Sequence of chain 1.F:
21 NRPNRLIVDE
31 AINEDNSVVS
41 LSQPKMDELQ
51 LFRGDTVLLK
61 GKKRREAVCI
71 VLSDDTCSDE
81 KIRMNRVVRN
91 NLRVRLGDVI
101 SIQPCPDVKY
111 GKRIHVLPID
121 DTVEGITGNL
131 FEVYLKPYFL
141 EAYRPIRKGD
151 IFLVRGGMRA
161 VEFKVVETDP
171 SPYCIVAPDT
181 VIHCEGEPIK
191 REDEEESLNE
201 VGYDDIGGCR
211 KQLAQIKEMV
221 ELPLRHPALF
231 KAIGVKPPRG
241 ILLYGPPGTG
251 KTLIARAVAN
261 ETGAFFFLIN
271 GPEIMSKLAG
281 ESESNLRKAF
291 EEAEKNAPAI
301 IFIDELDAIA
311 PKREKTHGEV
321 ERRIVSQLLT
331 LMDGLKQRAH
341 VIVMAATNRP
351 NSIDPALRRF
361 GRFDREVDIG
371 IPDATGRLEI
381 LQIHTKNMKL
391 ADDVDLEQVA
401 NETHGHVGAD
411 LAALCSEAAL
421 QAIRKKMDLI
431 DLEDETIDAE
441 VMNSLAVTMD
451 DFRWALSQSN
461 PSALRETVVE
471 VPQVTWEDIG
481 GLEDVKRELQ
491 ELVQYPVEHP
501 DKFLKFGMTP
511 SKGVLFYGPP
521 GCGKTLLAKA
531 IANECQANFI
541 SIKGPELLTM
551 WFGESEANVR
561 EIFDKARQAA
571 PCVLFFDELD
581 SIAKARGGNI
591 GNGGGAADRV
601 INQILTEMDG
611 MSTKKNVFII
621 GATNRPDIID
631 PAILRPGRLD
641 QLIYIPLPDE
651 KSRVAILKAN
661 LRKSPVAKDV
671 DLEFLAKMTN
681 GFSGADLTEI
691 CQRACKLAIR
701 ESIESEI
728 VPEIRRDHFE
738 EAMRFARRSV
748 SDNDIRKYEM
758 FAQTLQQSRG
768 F

Sequence of chain 1.A:
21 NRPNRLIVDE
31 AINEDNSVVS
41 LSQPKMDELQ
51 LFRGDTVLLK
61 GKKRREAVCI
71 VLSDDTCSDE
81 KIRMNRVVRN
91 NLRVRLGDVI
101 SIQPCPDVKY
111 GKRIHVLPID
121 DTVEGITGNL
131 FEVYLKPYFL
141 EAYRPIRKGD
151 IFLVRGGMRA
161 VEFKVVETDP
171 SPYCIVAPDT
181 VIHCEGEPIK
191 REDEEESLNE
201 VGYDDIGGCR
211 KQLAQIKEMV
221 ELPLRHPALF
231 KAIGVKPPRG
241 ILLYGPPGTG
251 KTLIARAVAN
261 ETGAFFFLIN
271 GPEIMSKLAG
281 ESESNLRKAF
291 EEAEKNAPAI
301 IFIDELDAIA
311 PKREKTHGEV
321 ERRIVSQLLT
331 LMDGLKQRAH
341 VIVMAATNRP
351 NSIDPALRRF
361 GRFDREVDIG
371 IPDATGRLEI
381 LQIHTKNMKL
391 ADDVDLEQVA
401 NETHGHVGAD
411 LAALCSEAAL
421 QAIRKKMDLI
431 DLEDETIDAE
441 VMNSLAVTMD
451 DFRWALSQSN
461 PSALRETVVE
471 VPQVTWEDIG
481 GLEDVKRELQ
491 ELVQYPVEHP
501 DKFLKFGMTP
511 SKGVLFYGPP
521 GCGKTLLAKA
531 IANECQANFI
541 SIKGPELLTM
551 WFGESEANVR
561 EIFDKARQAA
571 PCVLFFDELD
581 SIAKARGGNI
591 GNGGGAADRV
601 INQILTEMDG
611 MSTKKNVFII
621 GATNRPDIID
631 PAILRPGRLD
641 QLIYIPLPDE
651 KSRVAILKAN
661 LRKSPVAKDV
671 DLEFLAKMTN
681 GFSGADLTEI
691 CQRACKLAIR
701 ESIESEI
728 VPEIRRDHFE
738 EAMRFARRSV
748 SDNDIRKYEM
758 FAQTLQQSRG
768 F

Binding-site contacts:
Ligand atom N7 contacts residue THR249 of chain 1.A at 3.3 Å.
Ligand atom PG contacts residue GLY248 of chain 1.A at 3.6 Å.
Ligand atom O3B contacts residue GLY248 of chain 1.A at 2.7 Å (h-bond).
Ligand atom O2B contacts residue LYS251 of chain 1.A at 2.8 Å (salt-bridge).
Ligand atom C8 contacts residue GLY408 of chain 1.A at 3.4 Å.
Ligand atom O1A contacts residue THR252 of chain 1.A at 3.5 Å.
Ligand atom N3 contacts residue HIS384 of chain 1.A at 3.2 Å (h-bond).
Ligand atom C8 contacts residue GLY248 of chain 1.A at 3.3 Å.
Ligand atom C2 contacts residue ASP205 of chain 1.A at 3.3 Å.
Ligand atom N1 contacts residue GLY207 of chain 1.A at 3.1 Å (h-bond).
Ligand atom O2B contacts residue GLY250 of chain 1.A at 2.8 Å (h-bond).
Ligand atom C6 contacts residue GLY207 of chain 1.A at 3.7 Å.
Ligand atom N7 contacts residue GLY248 of chain 1.A at 3.5 Å (h-bond).
Ligand atom C1' contacts residue HIS384 of chain 1.A at 3.7 Å.
Ligand atom O4' contacts residue ALA409 of chain 1.A at 3.3 Å.
Ligand atom N6 contacts residue GLY207 of chain 1.A at 2.9 Å (h-bond).
Ligand atom O3B contacts residue LYS251 of chain 1.A at 3.7 Å.
Ligand atom S1G contacts residue LYS251 of chain 1.A at 3.6 Å (salt-bridge).
Ligand atom PG contacts residue MG1 of chain 1.I at 3.5 Å.
Ligand atom O1B contacts residue MG1 of chain 1.I at 2.0 Å.
Ligand atom C8 contacts residue GLY250 of chain 1.A at 3.7 Å.
Ligand atom O1A contacts residue LEU253 of chain 1.A at 3.1 Å (h-bond).
Ligand atom S1G contacts residue PRO247 of chain 1.A at 3.7 Å.
Ligand atom O3A contacts residue MG1 of chain 1.I at 3.2 Å.
Ligand atom O3G contacts residue MG1 of chain 1.I at 2.1 Å.
Ligand atom O2G contacts residue GLY248 of chain 1.A at 3.5 Å (h-bond).
Ligand atom N7 contacts residue GLY408 of chain 1.A at 3.4 Å.
Ligand atom O2A contacts residue THR249 of chain 1.A at 3.5 Å (h-bond).
Ligand atom N3 contacts residue LEU253 of chain 1.A at 3.6 Å.
Ligand atom O2B contacts residue THR249 of chain 1.A at 3.4 Å (h-bond).
Ligand atom PB contacts residue MG1 of chain 1.I at 3.0 Å.
Ligand atom C8 contacts residue ALA409 of chain 1.A at 3.5 Å (hydrophobic).
Ligand atom O2A contacts residue GLY250 of chain 1.A at 2.7 Å (h-bond).
Ligand atom N1 contacts residue ILE206 of chain 1.A at 3.7 Å.
Ligand atom S1G contacts residue ASN348 of chain 1.A at 3.1 Å (h-bond).
Ligand atom N7 contacts residue GLY250 of chain 1.A at 3.3 Å (h-bond).
Ligand atom N9 contacts residue GLY408 of chain 1.A at 3.6 Å.
Ligand atom O2' contacts residue HIS384 of chain 1.A at 3.6 Å.
Ligand atom O1B contacts residue THR252 of chain 1.A at 2.8 Å (h-bond).
Ligand atom O2A contacts residue GLY248 of chain 1.A at 3.3 Å.

A protein and the small-molecule ligand that binds it are described below.
Small molecule (SMILES): Nc1ncnc2c1ncn2[C@@H]1O[C@H](COP(=O)(O)OP(=O)(O)OP(O)(O)=S)[C@@H](O)[C@H]1O